This protein binds this small molecule.
Small molecule (SMILES): O=c1ccn([C@H]2C[C@H](O)[C@@H](CO[P](=O)(O)N[P](=O)(O)OP(=O)(O)O)O2)c(=O)[nH]1

Sequence of chain 1.A:
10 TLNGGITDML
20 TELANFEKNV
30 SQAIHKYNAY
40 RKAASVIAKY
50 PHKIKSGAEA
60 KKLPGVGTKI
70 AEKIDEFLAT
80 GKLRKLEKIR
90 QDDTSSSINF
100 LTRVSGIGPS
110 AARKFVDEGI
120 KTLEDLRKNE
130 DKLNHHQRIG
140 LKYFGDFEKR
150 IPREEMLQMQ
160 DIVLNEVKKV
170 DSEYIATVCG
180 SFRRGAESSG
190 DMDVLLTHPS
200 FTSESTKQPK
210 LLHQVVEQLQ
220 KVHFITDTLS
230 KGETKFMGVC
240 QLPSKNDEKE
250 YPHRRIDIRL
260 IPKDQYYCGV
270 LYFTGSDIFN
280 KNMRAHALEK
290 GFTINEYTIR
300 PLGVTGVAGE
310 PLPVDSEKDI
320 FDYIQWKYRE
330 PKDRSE

Binding-site contacts:
Ligand atom O3G contacts residue MG1 of chain 1.F at 2.1 Å.
Ligand atom O2A contacts residue ASP190 of chain 1.A at 2.9 Å (salt-bridge).
Ligand atom PG contacts residue SER180 of chain 1.A at 3.8 Å.
Ligand atom O2B contacts residue ASP190 of chain 1.A at 3.8 Å.
Ligand atom C1' contacts residue TYR271 of chain 1.A at 3.6 Å (hydrophobic).
Ligand atom C5 contacts residue ASP276 of chain 1.A at 3.6 Å.
Ligand atom PG contacts residue MG1 of chain 1.F at 3.3 Å.
Ligand atom N3A contacts residue MG1 of chain 1.F at 3.4 Å.
Ligand atom O2A contacts residue MG1 of chain 1.G at 2.4 Å.
Ligand atom O1A contacts residue MG1 of chain 1.G at 3.8 Å.
Ligand atom O3' contacts residue ARG183 of chain 1.A at 3.3 Å (salt-bridge).
Ligand atom O3B contacts residue MG1 of chain 1.F at 3.5 Å.
Ligand atom O1B contacts residue SER180 of chain 1.A at 3.7 Å.
Ligand atom O2G contacts residue GLY189 of chain 1.A at 3.0 Å (h-bond).
Ligand atom C2' contacts residue ASP276 of chain 1.A at 3.7 Å.
Ligand atom O3' contacts residue THR273 of chain 1.A at 3.5 Å (h-bond).
Ligand atom O2B contacts residue GLY179 of chain 1.A at 3.4 Å.
Ligand atom O2A contacts residue MG1 of chain 1.F at 1.9 Å.
Ligand atom O2 contacts residue TYR271 of chain 1.A at 3.2 Å.
Ligand atom C5' contacts residue ASP192 of chain 1.A at 3.4 Å.
Ligand atom O2B contacts residue SER180 of chain 1.A at 3.1 Å (h-bond).
Ligand atom O1B contacts residue ARG183 of chain 1.A at 2.9 Å (salt-bridge).
Ligand atom C4 contacts residue ASP276 of chain 1.A at 3.5 Å.
Ligand atom O2 contacts residue ASN279 of chain 1.A at 3.0 Å (h-bond).
Ligand atom O2B contacts residue MG1 of chain 1.F at 2.1 Å.
Ligand atom C2' contacts residue ASN279 of chain 1.A at 3.4 Å.
Ligand atom O3' contacts residue GLY274 of chain 1.A at 3.3 Å.
Ligand atom O2B contacts residue ASP192 of chain 1.A at 2.8 Å (salt-bridge).
Ligand atom C4' contacts residue PHE272 of chain 1.A at 3.7 Å (hydrophobic).
Ligand atom PA contacts residue MG1 of chain 1.F at 3.1 Å.
Ligand atom O2A contacts residue ASP192 of chain 1.A at 2.8 Å (salt-bridge).
Ligand atom C2' contacts residue GLY274 of chain 1.A at 3.5 Å.
Ligand atom N3 contacts residue ASP276 of chain 1.A at 3.7 Å.
Ligand atom PA contacts residue MG1 of chain 1.G at 3.4 Å.
Ligand atom O5' contacts residue MG1 of chain 1.G at 3.6 Å.
Ligand atom O2G contacts residue SER180 of chain 1.A at 2.6 Å (h-bond).
Ligand atom O3G contacts residue ASP190 of chain 1.A at 2.6 Å (salt-bridge).
Ligand atom C2' contacts residue TYR271 of chain 1.A at 3.4 Å (hydrophobic).
Ligand atom PB contacts residue MG1 of chain 1.F at 3.1 Å.
Ligand atom C1' contacts residue ASN279 of chain 1.A at 3.8 Å.